Sequence of chain 1.A:
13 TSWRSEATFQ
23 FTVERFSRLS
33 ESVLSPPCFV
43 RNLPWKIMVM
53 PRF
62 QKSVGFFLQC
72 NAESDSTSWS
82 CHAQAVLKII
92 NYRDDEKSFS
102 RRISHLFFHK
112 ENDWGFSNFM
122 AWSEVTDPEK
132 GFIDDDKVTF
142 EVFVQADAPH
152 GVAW

Binding-site contacts:
Ligand atom CB contacts residue GLY116 of chain 1.A at 3.6 Å.
Ligand atom C contacts residue GLY116 of chain 1.A at 4.0 Å.
Ligand atom CD2 contacts residue GLY116 of chain 1.A at 4.0 Å.
Ligand atom O contacts residue PHE68 of chain 1.A at 3.5 Å.
Ligand atom NE2 contacts residue SER118 of chain 1.A at 3.2 Å (h-bond).
Ligand atom CB contacts residue PHE117 of chain 1.A at 3.9 Å (hydrophobic).
Ligand atom CB contacts residue TRP115 of chain 1.A at 3.3 Å (hydrophobic).
Ligand atom CB contacts residue MET52 of chain 1.A at 3.6 Å (hydrophobic).
Ligand atom CA contacts residue PHE117 of chain 1.A at 3.9 Å (hydrophobic).
Ligand atom O contacts residue TRP115 of chain 1.A at 3.4 Å.
Ligand atom CA contacts residue PHE68 of chain 1.A at 3.5 Å (hydrophobic).
Ligand atom N contacts residue TRP115 of chain 1.A at 3.4 Å.
Ligand atom CB contacts residue MET50 of chain 1.A at 4.0 Å (hydrophobic).
Ligand atom CA contacts residue TRP115 of chain 1.A at 3.7 Å (hydrophobic).
Ligand atom O contacts residue GLY116 of chain 1.A at 2.8 Å (h-bond).
Ligand atom CA contacts residue TRP115 of chain 1.A at 3.9 Å (hydrophobic).
Ligand atom C contacts residue ASP114 of chain 1.A at 3.5 Å.
Ligand atom C contacts residue GLY116 of chain 1.A at 3.5 Å.
Ligand atom CE1 contacts residue SER118 of chain 1.A at 3.7 Å.
Ligand atom CE1 contacts residue PHE68 of chain 1.A at 4.0 Å (hydrophobic).
Ligand atom N contacts residue GLY116 of chain 1.A at 2.9 Å (h-bond).
Ligand atom O contacts residue PHE68 of chain 1.A at 3.9 Å.
Ligand atom CA contacts residue GLY116 of chain 1.A at 4.0 Å.
Ligand atom C contacts residue TRP115 of chain 1.A at 3.4 Å (hydrophobic).
Ligand atom C contacts residue PHE68 of chain 1.A at 3.8 Å (hydrophobic).
Ligand atom CB contacts residue ILE104 of chain 1.A at 3.8 Å (hydrophobic).
Ligand atom CA contacts residue ASP114 of chain 1.A at 3.4 Å.
Ligand atom N contacts residue PHE68 of chain 1.A at 3.5 Å.
Ligand atom N contacts residue PHE117 of chain 1.A at 3.7 Å.
Ligand atom CB contacts residue PHE68 of chain 1.A at 3.9 Å (hydrophobic).
Ligand atom OG contacts residue ASP114 of chain 1.A at 2.5 Å (salt-bridge).
Ligand atom OG contacts residue MET50 of chain 1.A at 3.9 Å.
Ligand atom CB contacts residue TRP115 of chain 1.A at 4.2 Å (hydrophobic).
Ligand atom O contacts residue ARG54 of chain 1.A at 3.8 Å.
Ligand atom C contacts residue TRP115 of chain 1.A at 3.9 Å (hydrophobic).
Ligand atom CB contacts residue ASP114 of chain 1.A at 3.3 Å.
Ligand atom N contacts residue TRP115 of chain 1.A at 3.8 Å.
Ligand atom N contacts residue ASP114 of chain 1.A at 2.7 Å (salt-bridge).
Ligand atom CA contacts residue GLY116 of chain 1.A at 3.2 Å.
Ligand atom O contacts residue TRP115 of chain 1.A at 3.5 Å.

The small molecule below binds the protein below.
Small molecule (SMILES): C[C@H](N)C(=O)N[C@@H](CC1=NC=NC1)C(=O)N[C@@H](CO)C(=O)N[C@H](C=O)CO